Sequence of chain 1.E:
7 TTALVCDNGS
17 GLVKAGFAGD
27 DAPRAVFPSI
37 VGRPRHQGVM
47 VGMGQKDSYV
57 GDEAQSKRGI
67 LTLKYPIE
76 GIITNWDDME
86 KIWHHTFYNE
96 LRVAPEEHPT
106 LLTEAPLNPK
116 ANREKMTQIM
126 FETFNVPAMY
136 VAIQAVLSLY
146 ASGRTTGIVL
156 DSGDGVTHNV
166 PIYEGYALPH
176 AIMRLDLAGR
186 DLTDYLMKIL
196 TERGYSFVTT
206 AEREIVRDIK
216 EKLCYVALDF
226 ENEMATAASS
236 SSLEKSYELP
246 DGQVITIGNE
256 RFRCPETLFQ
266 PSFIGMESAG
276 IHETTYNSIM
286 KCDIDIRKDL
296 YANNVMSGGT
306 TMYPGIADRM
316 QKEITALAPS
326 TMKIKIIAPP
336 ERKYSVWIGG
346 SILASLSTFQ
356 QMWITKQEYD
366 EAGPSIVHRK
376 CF

Sequence of chain 1.C:
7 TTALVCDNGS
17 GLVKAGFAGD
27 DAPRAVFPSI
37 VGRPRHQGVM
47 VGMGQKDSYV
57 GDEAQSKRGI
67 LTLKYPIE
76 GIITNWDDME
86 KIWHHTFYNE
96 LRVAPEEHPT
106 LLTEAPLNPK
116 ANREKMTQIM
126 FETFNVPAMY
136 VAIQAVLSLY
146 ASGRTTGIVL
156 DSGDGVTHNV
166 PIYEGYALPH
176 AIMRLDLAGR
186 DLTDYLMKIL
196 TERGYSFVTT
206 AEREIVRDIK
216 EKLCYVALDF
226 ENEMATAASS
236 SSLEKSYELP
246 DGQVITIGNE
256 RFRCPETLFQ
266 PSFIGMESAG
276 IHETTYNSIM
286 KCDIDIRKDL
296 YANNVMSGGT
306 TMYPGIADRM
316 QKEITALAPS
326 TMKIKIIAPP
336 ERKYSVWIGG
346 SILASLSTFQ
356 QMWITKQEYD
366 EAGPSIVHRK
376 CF

Sequence of chain 1.D:
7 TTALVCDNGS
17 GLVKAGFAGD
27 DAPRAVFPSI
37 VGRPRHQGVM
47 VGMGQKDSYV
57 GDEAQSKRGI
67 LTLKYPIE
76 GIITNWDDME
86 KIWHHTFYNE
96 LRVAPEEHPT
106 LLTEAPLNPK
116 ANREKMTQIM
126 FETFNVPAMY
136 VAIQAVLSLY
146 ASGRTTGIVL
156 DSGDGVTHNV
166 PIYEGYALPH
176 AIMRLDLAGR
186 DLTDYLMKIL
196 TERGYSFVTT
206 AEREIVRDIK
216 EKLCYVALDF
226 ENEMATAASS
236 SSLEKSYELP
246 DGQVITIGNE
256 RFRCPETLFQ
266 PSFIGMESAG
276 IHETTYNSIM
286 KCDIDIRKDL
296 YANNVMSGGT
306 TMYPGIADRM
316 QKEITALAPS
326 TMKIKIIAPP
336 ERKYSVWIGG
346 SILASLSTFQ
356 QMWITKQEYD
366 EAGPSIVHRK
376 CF

Binding-site contacts:
Ligand atom C16 contacts residue GLN248 of chain 1.C at 3.5 Å.
Ligand atom C67 contacts residue GLU74 of chain 1.D at 2.8 Å.
Ligand atom C73 contacts residue LYS286 of chain 1.E at 3.5 Å.
Ligand atom C45 contacts residue MET285 of chain 1.E at 2.5 Å (hydrophobic).
Ligand atom C31 contacts residue GLY199 of chain 1.C at 3.2 Å.
Ligand atom C35 contacts residue GLY199 of chain 1.C at 3.5 Å.
Ligand atom C44 contacts residue GLY199 of chain 1.C at 3.3 Å.
Ligand atom O30 contacts residue SER201 of chain 1.C at 3.2 Å.
Ligand atom C14 contacts residue GLN248 of chain 1.C at 3.5 Å.
Ligand atom O77 contacts residue MET271 of chain 1.D at 3.1 Å.
Ligand atom C73 contacts residue MET285 of chain 1.E at 3.5 Å (hydrophobic).
Ligand atom C40 contacts residue SER201 of chain 1.C at 3.6 Å.
Ligand atom O70 contacts residue LYS286 of chain 1.E at 3.5 Å.
Ligand atom C41 contacts residue SER201 of chain 1.C at 3.3 Å.
Ligand atom C46 contacts residue MET285 of chain 1.E at 3.2 Å (hydrophobic).
Ligand atom C44 contacts residue ILE77 of chain 1.D at 3.4 Å (hydrophobic).
Ligand atom O71 contacts residue LYS286 of chain 1.E at 1.5 Å.
Ligand atom C32 contacts residue GLY199 of chain 1.C at 3.6 Å.
Ligand atom C46 contacts residue LYS286 of chain 1.E at 3.0 Å.
Ligand atom C36 contacts residue ILE77 of chain 1.D at 3.4 Å (hydrophobic).
Ligand atom C67 contacts residue THR79 of chain 1.D at 3.1 Å.
Ligand atom N38 contacts residue ASP181 of chain 1.D at 3.3 Å (salt-bridge).
Ligand atom O71 contacts residue MET285 of chain 1.E at 2.4 Å (h-bond).
Ligand atom C39 contacts residue SER201 of chain 1.C at 3.5 Å.
Ligand atom C52 contacts residue HIC75 of chain 1.D at 3.4 Å.
Ligand atom O7 contacts residue ALA116 of chain 1.D at 3.3 Å.
Ligand atom N8 contacts residue GLY199 of chain 1.C at 3.4 Å (h-bond).
Ligand atom O71 contacts residue CYS287 of chain 1.E at 3.2 Å (h-bond).
Ligand atom C17 contacts residue GLN248 of chain 1.C at 3.1 Å.
Ligand atom C35 contacts residue ILE77 of chain 1.D at 3.5 Å (hydrophobic).
Ligand atom C23 contacts residue SER201 of chain 1.C at 3.2 Å.
Ligand atom C42 contacts residue LEU112 of chain 1.D at 3.4 Å (hydrophobic).
Ligand atom C45 contacts residue LYS286 of chain 1.E at 2.5 Å.
Ligand atom O66 contacts residue GLU74 of chain 1.D at 3.1 Å (salt-bridge).
Ligand atom C18 contacts residue LEU244 of chain 1.C at 3.4 Å (hydrophobic).
Ligand atom C20 contacts residue PHE202 of chain 1.C at 3.0 Å (hydrophobic).
Ligand atom N72 contacts residue MET285 of chain 1.E at 3.1 Å (h-bond).
Ligand atom C15 contacts residue GLN248 of chain 1.C at 3.2 Å.
Ligand atom O25 contacts residue SER201 of chain 1.C at 2.2 Å (h-bond).
Ligand atom C40 contacts residue ILE77 of chain 1.D at 3.3 Å (hydrophobic).

A protein and the small-molecule ligand that binds it are described below.
Small molecule (SMILES): COc1ccc(/N=N\c2cc(OC)c(OC)c(OC)c2)c(NC(=O)CCC(=O)NCCCC[C@@H]2NC(=O)[C@@H](C)C/C(C)=C/CC[C@H](C)OC(=O)C[C@H](c3ccc(O)cc3)NC(=O)[C@@H](Cc3c[nH]c4ccccc34)N(C)C2=O)c1